Sequence of chain 1.A:
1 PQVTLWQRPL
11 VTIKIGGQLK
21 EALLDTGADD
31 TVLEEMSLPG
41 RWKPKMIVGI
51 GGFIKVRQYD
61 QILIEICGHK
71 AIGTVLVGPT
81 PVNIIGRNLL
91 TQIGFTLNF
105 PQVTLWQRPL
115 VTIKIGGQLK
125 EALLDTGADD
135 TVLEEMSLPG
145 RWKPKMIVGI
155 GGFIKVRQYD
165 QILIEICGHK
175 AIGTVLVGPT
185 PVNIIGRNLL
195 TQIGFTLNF

This protein binds this small molecule.
Small molecule (SMILES): CC(C)(C)NC(=O)[C@@H]1C[C@@H]2CCCC[C@@H]2CN1C[C@@H](O)[C@H](Cc1ccccc1)NC(=O)[C@H](CC(N)=O)NC(=O)c1ccc2ccccc2n1

Binding-site contacts:
Ligand atom CE1 contacts residue ILE50 of chain 1.A at 3.3 Å (hydrophobic).
Ligand atom CG contacts residue ASP30 of chain 1.A at 3.7 Å.
Ligand atom C81 contacts residue ASP25 of chain 1.A at 3.3 Å.
Ligand atom O2 contacts residue GLY27 of chain 1.A at 3.5 Å.
Ligand atom C21 contacts residue GLY131 of chain 1.A at 3.7 Å.
Ligand atom C11 contacts residue ILE151 of chain 1.A at 3.6 Å (hydrophobic).
Ligand atom O2 contacts residue ASP25 of chain 1.A at 2.6 Å (salt-bridge).
Ligand atom N contacts residue VAL48 of chain 1.A at 3.3 Å (h-bond).
Ligand atom C9 contacts residue ASP25 of chain 1.A at 3.0 Å.
Ligand atom C3 contacts residue ASP29 of chain 1.A at 3.3 Å.
Ligand atom N1 contacts residue VAL48 of chain 1.A at 3.0 Å (h-bond).
Ligand atom OD1 contacts residue ILE47 of chain 1.A at 3.0 Å.
Ligand atom CB1 contacts residue ASP129 of chain 1.A at 3.1 Å.
Ligand atom O3 contacts residue ILE50 of chain 1.A at 3.4 Å.
Ligand atom C11 contacts residue ILE50 of chain 1.A at 3.4 Å (hydrophobic).
Ligand atom C32 contacts residue ALA132 of chain 1.A at 3.6 Å (hydrophobic).
Ligand atom ND2 contacts residue ASP30 of chain 1.A at 3.0 Å (salt-bridge).
Ligand atom CD1 contacts residue ILE50 of chain 1.A at 3.6 Å (hydrophobic).
Ligand atom O contacts residue ASP29 of chain 1.A at 3.0 Å (salt-bridge).
Ligand atom O contacts residue ALA28 of chain 1.A at 3.6 Å.
Ligand atom ND2 contacts residue ASP29 of chain 1.A at 2.9 Å (salt-bridge).
Ligand atom ND2 contacts residue ALA28 of chain 1.A at 3.1 Å.
Ligand atom C81 contacts residue GLY131 of chain 1.A at 3.4 Å.
Ligand atom N2 contacts residue GLY27 of chain 1.A at 3.4 Å (h-bond).
Ligand atom O contacts residue GLY27 of chain 1.A at 3.7 Å.
Ligand atom O2 contacts residue ASP129 of chain 1.A at 2.7 Å (salt-bridge).
Ligand atom C61 contacts residue ILE154 of chain 1.A at 3.2 Å (hydrophobic).
Ligand atom C9 contacts residue ASP129 of chain 1.A at 3.7 Å.
Ligand atom CE1 contacts residue GLY49 of chain 1.A at 3.5 Å.
Ligand atom C51 contacts residue GLY153 of chain 1.A at 3.0 Å.
Ligand atom O1 contacts residue ILE154 of chain 1.A at 3.0 Å.
Ligand atom C51 contacts residue PRO81 of chain 1.A at 3.3 Å (hydrophobic).
Ligand atom C3 contacts residue ARG112 of chain 1.A at 3.3 Å.
Ligand atom OD1 contacts residue ASP30 of chain 1.A at 2.8 Å (salt-bridge).
Ligand atom C71 contacts residue ILE154 of chain 1.A at 3.3 Å (hydrophobic).
Ligand atom C41 contacts residue VAL82 of chain 1.A at 3.4 Å (hydrophobic).
Ligand atom C11 contacts residue VAL152 of chain 1.A at 3.3 Å (hydrophobic).
Ligand atom C4 contacts residue ARG112 of chain 1.A at 3.0 Å.
Ligand atom CD2 contacts residue GLY27 of chain 1.A at 3.5 Å.
Ligand atom CM contacts residue GLY131 of chain 1.A at 3.5 Å.